Binding-site contacts:
Ligand atom CAX contacts residue ASP185 of chain 1.A at 3.1 Å.
Ligand atom NAP contacts residue LEU174 of chain 1.A at 3.6 Å.
Ligand atom NAP contacts residue ALA71 of chain 1.A at 3.3 Å.
Ligand atom OAA contacts residue GLY51 of chain 1.A at 3.1 Å.
Ligand atom NAO contacts residue THR184 of chain 1.A at 2.7 Å (h-bond).
Ligand atom CAV contacts residue THR184 of chain 1.A at 3.7 Å.
Ligand atom CAF contacts residue VAL58 of chain 1.A at 3.6 Å (hydrophobic).
Ligand atom CAV contacts residue LEU174 of chain 1.A at 3.5 Å (hydrophobic).
Ligand atom OAB contacts residue LEU174 of chain 1.A at 3.8 Å.
Ligand atom CAI contacts residue THR184 of chain 1.A at 3.4 Å.
Ligand atom NAN contacts residue GLU171 of chain 1.A at 3.0 Å (salt-bridge).
Ligand atom CAQ contacts residue VAL58 of chain 1.A at 3.4 Å (hydrophobic).
Ligand atom CAF contacts residue THR52 of chain 1.A at 3.5 Å.
Ligand atom OAB contacts residue TYR123 of chain 1.A at 3.6 Å.
Ligand atom CAL contacts residue ASP185 of chain 1.A at 3.4 Å.
Ligand atom NAO contacts residue MET121 of chain 1.A at 3.8 Å.
Ligand atom CAD contacts residue THR52 of chain 1.A at 3.6 Å.
Ligand atom CAJ contacts residue ASP185 of chain 1.A at 3.5 Å.
Ligand atom CAM contacts residue GLU128 of chain 1.A at 3.2 Å.
Ligand atom CAM contacts residue ASP185 of chain 1.A at 3.5 Å.
Ligand atom NAP contacts residue GLU122 of chain 1.A at 2.9 Å (salt-bridge).
Ligand atom CAK contacts residue THR184 of chain 1.A at 3.7 Å.
Ligand atom CAW contacts residue LEU174 of chain 1.A at 3.3 Å (hydrophobic).
Ligand atom CAU contacts residue ALA71 of chain 1.A at 3.3 Å (hydrophobic).
Ligand atom OAB contacts residue ALA71 of chain 1.A at 3.3 Å.
Ligand atom CAR contacts residue LYS73 of chain 1.A at 3.8 Å.
Ligand atom OAB contacts residue VAL124 of chain 1.A at 3.3 Å (h-bond).
Ligand atom CAU contacts residue LEU174 of chain 1.A at 3.3 Å (hydrophobic).
Ligand atom CAD contacts residue GLY56 of chain 1.A at 3.6 Å.
Ligand atom ILA contacts residue LYS73 of chain 1.A at 3.4 Å.
Ligand atom OAA contacts residue VAL58 of chain 1.A at 3.3 Å.
Ligand atom OAA contacts residue THR52 of chain 1.A at 3.5 Å (h-bond).
Ligand atom CAM contacts residue GLU171 of chain 1.A at 3.3 Å.
Ligand atom NAN contacts residue ASP185 of chain 1.A at 2.6 Å (salt-bridge).
Ligand atom CAI contacts residue GLU122 of chain 1.A at 3.6 Å.
Ligand atom CAS contacts residue VAL58 of chain 1.A at 3.6 Å (hydrophobic).
Ligand atom NAN contacts residue GLU128 of chain 1.A at 3.8 Å.
Ligand atom CAF contacts residue GLY53 of chain 1.A at 3.7 Å.
Ligand atom CAH contacts residue PHE328 of chain 1.A at 3.7 Å (hydrophobic).
Ligand atom CAD contacts residue GLY53 of chain 1.A at 3.4 Å.

This small molecule binds to this protein.
Small molecule (SMILES): O=C(c1cccc(I)c1)[C@H]1CNC[C@@H]1c1ccc2c(=O)[nH]cnc2c1

Sequence of chain 1.A:
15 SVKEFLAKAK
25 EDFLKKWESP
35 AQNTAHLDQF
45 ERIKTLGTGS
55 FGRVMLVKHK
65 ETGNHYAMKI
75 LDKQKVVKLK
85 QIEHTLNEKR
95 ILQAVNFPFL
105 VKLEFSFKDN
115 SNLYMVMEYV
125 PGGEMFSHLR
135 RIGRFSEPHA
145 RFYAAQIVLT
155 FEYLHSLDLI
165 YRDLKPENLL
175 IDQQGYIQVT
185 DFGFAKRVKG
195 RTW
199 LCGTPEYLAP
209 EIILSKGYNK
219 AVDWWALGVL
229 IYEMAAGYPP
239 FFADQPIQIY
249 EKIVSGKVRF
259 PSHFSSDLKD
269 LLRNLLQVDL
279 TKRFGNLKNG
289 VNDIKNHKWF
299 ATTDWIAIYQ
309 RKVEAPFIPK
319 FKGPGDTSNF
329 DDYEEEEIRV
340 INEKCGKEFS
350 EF